A small-molecule ligand and the protein it binds are described below.
Small molecule (SMILES): C=C(C)[C@H]1CC[C@@]2(C)CCC[C@@H](C)[NH+]2C1

Binding-site contacts:
Ligand atom CAB contacts residue PHE81 of chain 1.C at 4.4 Å (hydrophobic).
Ligand atom CAA contacts residue ASN213 of chain 1.C at 4.1 Å.
Ligand atom CAG contacts residue ASN213 of chain 1.C at 4.3 Å.
Ligand atom CAG contacts residue PHE81 of chain 1.C at 3.7 Å (hydrophobic).
Ligand atom CAK contacts residue ASN213 of chain 1.C at 4.4 Å.
Ligand atom CAO contacts residue POP1 of chain 1.P at 4.5 Å.
Ligand atom CAF contacts residue LEU77 of chain 1.C at 3.8 Å (hydrophobic).
Ligand atom CAA contacts residue LEU209 of chain 1.C at 4.4 Å (hydrophobic).
Ligand atom CAD contacts residue LEU80 of chain 1.C at 4.0 Å (hydrophobic).
Ligand atom CAD contacts residue PHE147 of chain 1.C at 3.7 Å (hydrophobic).
Ligand atom CAL contacts residue VAL173 of chain 1.C at 4.3 Å (hydrophobic).
Ligand atom CAD contacts residue ASP84 of chain 1.C at 3.7 Å.
Ligand atom NAN contacts residue PHE147 of chain 1.C at 4.3 Å.
Ligand atom CAF contacts residue LEU80 of chain 1.C at 4.2 Å (hydrophobic).
Ligand atom CAI contacts residue PHE81 of chain 1.C at 3.7 Å (hydrophobic).
Ligand atom CAI contacts residue POP1 of chain 1.P at 3.1 Å.
Ligand atom CAC contacts residue VAL173 of chain 1.C at 3.2 Å (hydrophobic).
Ligand atom CAM contacts residue PHE147 of chain 1.C at 3.8 Å (hydrophobic).
Ligand atom CAA contacts residue TYR61 of chain 1.C at 3.6 Å (hydrophobic).
Ligand atom CAM contacts residue VAL173 of chain 1.C at 4.3 Å (hydrophobic).
Ligand atom CAC contacts residue PHE147 of chain 1.C at 3.9 Å (hydrophobic).
Ligand atom CAB contacts residue TYR61 of chain 1.C at 3.3 Å (hydrophobic).
Ligand atom CAK contacts residue ASN299 of chain 1.C at 4.5 Å.
Ligand atom CAJ contacts residue VAL173 of chain 1.C at 3.8 Å (hydrophobic).
Ligand atom CAC contacts residue LEU177 of chain 1.C at 3.8 Å (hydrophobic).
Ligand atom CAH contacts residue LEU77 of chain 1.C at 4.3 Å (hydrophobic).
Ligand atom CAE contacts residue LEU77 of chain 1.C at 3.6 Å (hydrophobic).
Ligand atom CAO contacts residue PHE81 of chain 1.C at 4.3 Å (hydrophobic).
Ligand atom CAA contacts residue VAL173 of chain 1.C at 3.6 Å (hydrophobic).
Ligand atom CAA contacts residue ASN299 of chain 1.C at 4.0 Å.
Ligand atom NAN contacts residue POP1 of chain 1.P at 4.5 Å.
Ligand atom CAE contacts residue LEU80 of chain 1.C at 3.6 Å (hydrophobic).
Ligand atom CAL contacts residue POP1 of chain 1.P at 3.9 Å.
Ligand atom CAH contacts residue PHE81 of chain 1.C at 3.5 Å (hydrophobic).
Ligand atom CAB contacts residue ASN299 of chain 1.C at 4.0 Å.
Ligand atom CAG contacts residue POP1 of chain 1.P at 3.4 Å.
Ligand atom CAC contacts residue GLY174 of chain 1.C at 3.8 Å.
Ligand atom CAE contacts residue PHE81 of chain 1.C at 3.9 Å (hydrophobic).
Ligand atom CAK contacts residue TYR61 of chain 1.C at 3.9 Å (hydrophobic).
Ligand atom NAN contacts residue VAL173 of chain 1.C at 4.2 Å.

Sequence of chain 1.C:
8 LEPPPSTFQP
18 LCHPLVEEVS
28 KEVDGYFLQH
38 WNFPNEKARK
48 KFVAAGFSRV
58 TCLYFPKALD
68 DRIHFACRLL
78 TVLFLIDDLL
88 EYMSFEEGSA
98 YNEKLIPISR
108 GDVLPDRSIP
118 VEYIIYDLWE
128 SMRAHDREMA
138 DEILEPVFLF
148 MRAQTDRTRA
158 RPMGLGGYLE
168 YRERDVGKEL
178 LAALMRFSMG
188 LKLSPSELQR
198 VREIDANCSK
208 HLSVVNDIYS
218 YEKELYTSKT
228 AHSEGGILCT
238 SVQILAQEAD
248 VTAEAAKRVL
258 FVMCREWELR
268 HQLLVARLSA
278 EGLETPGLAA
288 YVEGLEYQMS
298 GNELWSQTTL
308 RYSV